This protein binds this small molecule.
Small molecule (SMILES): O=S(=O)(O)c1cccc2cnccc12

Binding-site contacts:
Ligand atom C4 contacts residue LEU52 of chain 1.A at 4.2 Å (hydrophobic).
Ligand atom C5 contacts residue LEU176 of chain 1.A at 3.5 Å (hydrophobic).
Ligand atom O1 contacts residue VAL60 of chain 1.A at 3.4 Å.
Ligand atom N contacts residue VAL126 of chain 1.A at 2.9 Å (h-bond).
Ligand atom C3 contacts residue VAL126 of chain 1.A at 3.8 Å (hydrophobic).
Ligand atom C7 contacts residue VAL60 of chain 1.A at 3.8 Å (hydrophobic).
Ligand atom C5 contacts residue ALA73 of chain 1.A at 4.2 Å (hydrophobic).
Ligand atom C8 contacts residue VAL60 of chain 1.A at 4.0 Å (hydrophobic).
Ligand atom C contacts residue THR186 of chain 1.A at 4.2 Å.
Ligand atom C4 contacts residue VAL126 of chain 1.A at 3.5 Å (hydrophobic).
Ligand atom N contacts residue ALA73 of chain 1.A at 3.5 Å.
Ligand atom O contacts residue LEU176 of chain 1.A at 3.9 Å.
Ligand atom C3 contacts residue ALA73 of chain 1.A at 3.4 Å (hydrophobic).
Ligand atom N contacts residue GLU124 of chain 1.A at 3.6 Å.
Ligand atom N contacts residue LEU176 of chain 1.A at 3.6 Å.
Ligand atom C4 contacts residue PHE330 of chain 1.A at 3.8 Å (hydrophobic).
Ligand atom N contacts residue TYR125 of chain 1.A at 3.7 Å.
Ligand atom C5 contacts residue PHE330 of chain 1.A at 4.0 Å (hydrophobic).
Ligand atom S contacts residue VAL60 of chain 1.A at 4.0 Å.
Ligand atom C4 contacts residue ALA73 of chain 1.A at 3.9 Å (hydrophobic).
Ligand atom O2 contacts residue VAL60 of chain 1.A at 3.3 Å.
Ligand atom C contacts residue MET123 of chain 1.A at 3.5 Å (hydrophobic).
Ligand atom C2 contacts residue LEU176 of chain 1.A at 3.5 Å (hydrophobic).
Ligand atom C2 contacts residue ALA73 of chain 1.A at 3.7 Å (hydrophobic).
Ligand atom C3 contacts residue LEU176 of chain 1.A at 3.5 Å (hydrophobic).
Ligand atom C7 contacts residue LEU176 of chain 1.A at 4.2 Å (hydrophobic).
Ligand atom C5 contacts residue LEU52 of chain 1.A at 4.2 Å (hydrophobic).
Ligand atom C4 contacts residue TYR125 of chain 1.A at 3.7 Å (hydrophobic).
Ligand atom C1 contacts residue LEU176 of chain 1.A at 4.2 Å (hydrophobic).
Ligand atom C6 contacts residue LEU176 of chain 1.A at 3.5 Å (hydrophobic).
Ligand atom O1 contacts residue GLY53 of chain 1.A at 3.9 Å.
Ligand atom O contacts residue PHE330 of chain 1.A at 4.2 Å.
Ligand atom C6 contacts residue ALA73 of chain 1.A at 4.1 Å (hydrophobic).
Ligand atom C1 contacts residue THR186 of chain 1.A at 4.1 Å.
Ligand atom O contacts residue GLU130 of chain 1.A at 3.9 Å.
Ligand atom O1 contacts residue LEU52 of chain 1.A at 3.5 Å.
Ligand atom C1 contacts residue MET123 of chain 1.A at 3.4 Å (hydrophobic).
Ligand atom C4 contacts residue LEU176 of chain 1.A at 3.5 Å (hydrophobic).
Ligand atom C3 contacts residue GLU124 of chain 1.A at 3.3 Å.
Ligand atom C6 contacts residue VAL60 of chain 1.A at 4.1 Å (hydrophobic).

Sequence of chain 1.A:
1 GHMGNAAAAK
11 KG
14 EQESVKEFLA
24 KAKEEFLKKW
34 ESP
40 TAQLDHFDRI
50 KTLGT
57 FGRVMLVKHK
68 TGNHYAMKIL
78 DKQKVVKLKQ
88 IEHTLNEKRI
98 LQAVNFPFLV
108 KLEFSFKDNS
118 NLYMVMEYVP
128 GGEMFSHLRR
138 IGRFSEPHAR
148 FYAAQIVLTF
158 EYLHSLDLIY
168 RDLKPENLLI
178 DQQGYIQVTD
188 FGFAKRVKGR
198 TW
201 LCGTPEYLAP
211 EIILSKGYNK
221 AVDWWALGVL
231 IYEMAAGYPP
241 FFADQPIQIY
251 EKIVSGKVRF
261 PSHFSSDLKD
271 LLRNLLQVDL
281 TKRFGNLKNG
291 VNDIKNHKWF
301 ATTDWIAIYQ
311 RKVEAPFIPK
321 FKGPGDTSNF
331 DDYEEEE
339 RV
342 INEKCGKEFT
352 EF